This small molecule binds to this protein.
Small molecule (SMILES): Cc1ccc(Cc2cc(O)c(O)c(C(=O)NC/C=C/[C@H]3O[C@@H](n4cnc5c(N)ncnc54)[C@H](O)[C@@H]3O)c2)cc1

Binding-site contacts:
Ligand atom C24 contacts residue GLU199 of chain 1.A at 2.9 Å.
Ligand atom O30 contacts residue GLU90 of chain 1.A at 2.5 Å (salt-bridge).
Ligand atom C12 contacts residue GLU90 of chain 1.A at 3.4 Å.
Ligand atom C24 contacts residue MG1 of chain 1.B at 3.0 Å.
Ligand atom C32 contacts residue MET40 of chain 1.A at 3.3 Å (hydrophobic).
Ligand atom C1 contacts residue ILE91 of chain 1.A at 3.3 Å (hydrophobic).
Ligand atom C21 contacts residue MG1 of chain 1.B at 2.9 Å.
Ligand atom C15 contacts residue MET40 of chain 1.A at 3.4 Å (hydrophobic).
Ligand atom O27 contacts residue ASP141 of chain 1.A at 2.9 Å (salt-bridge).
Ligand atom N3 contacts residue ILE91 of chain 1.A at 3.0 Å (h-bond).
Ligand atom C14 contacts residue MET40 of chain 1.A at 3.5 Å (hydrophobic).
Ligand atom C15 contacts residue ASP141 of chain 1.A at 3.3 Å.
Ligand atom C5 contacts residue ILE91 of chain 1.A at 3.5 Å (hydrophobic).
Ligand atom N17 contacts residue LYS144 of chain 1.A at 3.4 Å (salt-bridge).
Ligand atom N3 contacts residue GLU90 of chain 1.A at 3.5 Å.
Ligand atom O13 contacts residue GLY66 of chain 1.A at 3.5 Å.
Ligand atom O28 contacts residue ASP169 of chain 1.A at 3.4 Å (salt-bridge).
Ligand atom C22 contacts residue GLU199 of chain 1.A at 3.1 Å.
Ligand atom O28 contacts residue GLU199 of chain 1.A at 2.3 Å (salt-bridge).
Ligand atom O28 contacts residue ASN170 of chain 1.A at 2.7 Å (h-bond).
Ligand atom O29 contacts residue TYR68 of chain 1.A at 3.4 Å.
Ligand atom C21 contacts residue ASN170 of chain 1.A at 3.0 Å.
Ligand atom N7 contacts residue TRP143 of chain 1.A at 3.0 Å.
Ligand atom C26 contacts residue TRP38 of chain 1.A at 3.3 Å (hydrophobic).
Ligand atom O29 contacts residue GLU90 of chain 1.A at 2.6 Å (salt-bridge).
Ligand atom O27 contacts residue MG1 of chain 1.B at 1.9 Å.
Ligand atom C18 contacts residue LYS144 of chain 1.A at 3.4 Å.
Ligand atom C8 contacts residue TRP143 of chain 1.A at 3.4 Å (hydrophobic).
Ligand atom C24 contacts residue ASN170 of chain 1.A at 3.1 Å.
Ligand atom N31 contacts residue GLN120 of chain 1.A at 3.1 Å (h-bond).
Ligand atom O30 contacts residue ILE91 of chain 1.A at 3.4 Å.
Ligand atom O27 contacts residue LYS144 of chain 1.A at 2.9 Å (salt-bridge).
Ligand atom C10 contacts residue GLU90 of chain 1.A at 3.3 Å.
Ligand atom O27 contacts residue ASN170 of chain 1.A at 2.4 Å (h-bond).
Ligand atom C16 contacts residue TRP143 of chain 1.A at 3.2 Å (hydrophobic).
Ligand atom C34 contacts residue LEU198 of chain 1.A at 3.3 Å (hydrophobic).
Ligand atom O28 contacts residue MG1 of chain 1.B at 2.4 Å.
Ligand atom C16 contacts residue HIS142 of chain 1.A at 3.5 Å.
Ligand atom N31 contacts residue SER119 of chain 1.A at 3.3 Å (h-bond).
Ligand atom N2 contacts residue SER119 of chain 1.A at 2.9 Å (h-bond).

Sequence of chain 1.A:
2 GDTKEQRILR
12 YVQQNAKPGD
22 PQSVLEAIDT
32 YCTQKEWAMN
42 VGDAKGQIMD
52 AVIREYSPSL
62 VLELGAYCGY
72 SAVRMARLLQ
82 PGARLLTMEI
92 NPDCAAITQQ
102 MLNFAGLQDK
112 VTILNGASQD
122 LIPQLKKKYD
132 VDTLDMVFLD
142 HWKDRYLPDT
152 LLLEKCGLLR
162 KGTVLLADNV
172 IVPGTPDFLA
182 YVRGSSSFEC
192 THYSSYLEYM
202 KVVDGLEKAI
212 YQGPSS